Sequence of chain 40.A:
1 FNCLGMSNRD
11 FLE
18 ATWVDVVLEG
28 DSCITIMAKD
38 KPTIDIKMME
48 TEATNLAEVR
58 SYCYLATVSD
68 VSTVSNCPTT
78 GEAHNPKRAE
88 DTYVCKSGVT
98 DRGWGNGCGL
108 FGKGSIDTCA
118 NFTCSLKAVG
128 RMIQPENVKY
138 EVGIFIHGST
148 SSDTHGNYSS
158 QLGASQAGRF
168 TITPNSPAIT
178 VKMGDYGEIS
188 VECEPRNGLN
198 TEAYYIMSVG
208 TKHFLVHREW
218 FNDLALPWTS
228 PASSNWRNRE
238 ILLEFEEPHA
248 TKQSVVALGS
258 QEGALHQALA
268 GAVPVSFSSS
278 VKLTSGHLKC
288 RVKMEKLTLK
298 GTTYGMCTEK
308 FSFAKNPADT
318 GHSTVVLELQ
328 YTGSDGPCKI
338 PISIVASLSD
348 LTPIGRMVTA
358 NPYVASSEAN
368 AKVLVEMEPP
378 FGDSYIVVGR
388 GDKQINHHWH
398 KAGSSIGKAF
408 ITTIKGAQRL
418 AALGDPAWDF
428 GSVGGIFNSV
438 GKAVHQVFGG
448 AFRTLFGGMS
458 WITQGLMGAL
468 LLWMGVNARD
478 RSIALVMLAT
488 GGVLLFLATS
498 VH

Binding-site contacts:
Ligand atom C7 contacts residue ASP67 of chain 40.A at 3.3 Å.
Ligand atom O7 contacts residue ASN118 of chain 40.A at 4.3 Å.
Ligand atom N2 contacts residue ASN118 of chain 40.A at 2.9 Å (h-bond).
Ligand atom C6 contacts residue THR120 of chain 40.A at 3.4 Å.
Ligand atom O5 contacts residue THR120 of chain 40.A at 3.2 Å (h-bond).
Ligand atom C1 contacts residue THR89 of chain 40.A at 4.2 Å.
Ligand atom O5 contacts residue ASN118 of chain 40.A at 2.4 Å (h-bond).
Ligand atom O6 contacts residue PHE119 of chain 40.A at 3.0 Å (h-bond).
Ligand atom C1 contacts residue ASN118 of chain 40.A at 1.4 Å.
Ligand atom C3 contacts residue ASN118 of chain 40.A at 3.8 Å.
Ligand atom C5 contacts residue ASN118 of chain 40.A at 3.6 Å.
Ligand atom N2 contacts residue TYR90 of chain 40.A at 4.2 Å.
Ligand atom O6 contacts residue THR120 of chain 40.A at 3.1 Å (h-bond).
Ligand atom O5 contacts residue PHE119 of chain 40.A at 4.1 Å.
Ligand atom C6 contacts residue PHE119 of chain 40.A at 4.2 Å (hydrophobic).
Ligand atom C4 contacts residue ASN118 of chain 40.A at 4.2 Å.
Ligand atom N2 contacts residue ASP67 of chain 40.A at 4.5 Å.
Ligand atom C5 contacts residue THR89 of chain 40.A at 4.5 Å.
Ligand atom C2 contacts residue ASN118 of chain 40.A at 2.4 Å.
Ligand atom O5 contacts residue THR89 of chain 40.A at 4.5 Å.
Ligand atom O7 contacts residue ASP67 of chain 40.A at 2.8 Å (salt-bridge).
Ligand atom O6 contacts residue THR89 of chain 40.A at 4.0 Å.
Ligand atom C8 contacts residue ASN118 of chain 40.A at 3.6 Å.
Ligand atom C8 contacts residue ASP67 of chain 40.A at 3.3 Å.
Ligand atom C7 contacts residue TYR90 of chain 40.A at 4.2 Å (hydrophobic).
Ligand atom O7 contacts residue TYR90 of chain 40.A at 3.8 Å.
Ligand atom C5 contacts residue THR120 of chain 40.A at 4.0 Å.
Ligand atom C8 contacts residue SER66 of chain 40.A at 3.3 Å.
Ligand atom C1 contacts residue THR120 of chain 40.A at 4.4 Å.
Ligand atom C7 contacts residue ASN118 of chain 40.A at 3.4 Å.

The small molecule below binds the protein below.
Small molecule (SMILES): CC(=O)N[C@@H]1[C@@H](O)[C@H](O)[C@@H](CO)O[C@H]1O